Binding-site contacts:
Ligand atom O2' contacts residue TYR55 of chain 1.D at 4.1 Å.
Ligand atom C2' contacts residue ARG129 of chain 1.D at 3.8 Å.
Ligand atom S1J contacts residue TYR55 of chain 1.D at 4.1 Å.
Ligand atom C1F contacts residue TYR55 of chain 1.D at 3.8 Å (hydrophobic).
Ligand atom N1A contacts residue GLN135 of chain 1.D at 2.7 Å (h-bond).
Ligand atom S1J contacts residue TYR134 of chain 1.D at 4.0 Å.
Ligand atom O3' contacts residue ASP56 of chain 1.D at 2.8 Å (salt-bridge).
Ligand atom O4' contacts residue PHE39 of chain 1.D at 3.9 Å.
Ligand atom N1A contacts residue TYR55 of chain 1.D at 3.8 Å.
Ligand atom O4' contacts residue TYR134 of chain 1.D at 4.2 Å.
Ligand atom N1A contacts residue PRO136 of chain 1.D at 4.1 Å.
Ligand atom C1' contacts residue ARG129 of chain 1.D at 3.9 Å.
Ligand atom C3' contacts residue ASP56 of chain 1.D at 3.2 Å.
Ligand atom O2' contacts residue ASP56 of chain 1.D at 2.8 Å (salt-bridge).
Ligand atom C5' contacts residue PHE100 of chain 1.D at 3.5 Å (hydrophobic).
Ligand atom C2' contacts residue ASP56 of chain 1.D at 3.2 Å.
Ligand atom C3' contacts residue ARG129 of chain 1.D at 3.6 Å.
Ligand atom O5' contacts residue PHE100 of chain 1.D at 3.9 Å.
Ligand atom O3' contacts residue ARG129 of chain 1.D at 2.6 Å (salt-bridge).
Ligand atom C1F contacts residue PRO136 of chain 1.D at 4.0 Å (hydrophobic).
Ligand atom C2' contacts residue TYR55 of chain 1.D at 4.1 Å (hydrophobic).
Ligand atom C4' contacts residue ARG129 of chain 1.D at 3.9 Å.
Ligand atom C1F contacts residue GLN135 of chain 1.D at 3.5 Å.
Ligand atom C1L contacts residue TYR55 of chain 1.D at 3.9 Å (hydrophobic).
Ligand atom C1M contacts residue TYR134 of chain 1.D at 3.8 Å (hydrophobic).
Ligand atom C1L contacts residue GLN135 of chain 1.D at 4.0 Å.
Ligand atom C1K contacts residue PHE39 of chain 1.D at 4.3 Å (hydrophobic).
Ligand atom O1B contacts residue PHE39 of chain 1.D at 3.3 Å.
Ligand atom O2' contacts residue TYR142 of chain 1.D at 4.1 Å.
Ligand atom C1K contacts residue GLN135 of chain 1.D at 3.7 Å.
Ligand atom O4' contacts residue ASP36 of chain 1.D at 4.2 Å.
Ligand atom O3' contacts residue VAL147 of chain 1.D at 4.2 Å.
Ligand atom C4' contacts residue THR12 of chain 1.D at 4.1 Å.
Ligand atom C5' contacts residue ASP36 of chain 1.D at 3.6 Å.
Ligand atom O5' contacts residue ASP36 of chain 1.D at 2.8 Å (salt-bridge).
Ligand atom C1' contacts residue TYR134 of chain 1.D at 3.8 Å (hydrophobic).
Ligand atom N1H contacts residue PHE39 of chain 1.D at 3.9 Å.
Ligand atom C1K contacts residue TYR55 of chain 1.D at 3.9 Å (hydrophobic).
Ligand atom O2' contacts residue ARG129 of chain 1.D at 2.7 Å (salt-bridge).
Ligand atom O3' contacts residue THR12 of chain 1.D at 4.1 Å.

Sequence of chain 1.D:
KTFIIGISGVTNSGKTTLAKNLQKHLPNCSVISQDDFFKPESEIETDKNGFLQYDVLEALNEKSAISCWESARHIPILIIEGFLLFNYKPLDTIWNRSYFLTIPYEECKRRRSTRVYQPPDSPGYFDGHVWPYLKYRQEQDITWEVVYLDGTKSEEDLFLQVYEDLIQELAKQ

The protein below binds the small molecule below.
Small molecule (SMILES): NC(=O)c1csc([C@@H]2O[C@H](CO)[C@@H](O)[C@H]2O)n1